Sequence of chain 1.A:
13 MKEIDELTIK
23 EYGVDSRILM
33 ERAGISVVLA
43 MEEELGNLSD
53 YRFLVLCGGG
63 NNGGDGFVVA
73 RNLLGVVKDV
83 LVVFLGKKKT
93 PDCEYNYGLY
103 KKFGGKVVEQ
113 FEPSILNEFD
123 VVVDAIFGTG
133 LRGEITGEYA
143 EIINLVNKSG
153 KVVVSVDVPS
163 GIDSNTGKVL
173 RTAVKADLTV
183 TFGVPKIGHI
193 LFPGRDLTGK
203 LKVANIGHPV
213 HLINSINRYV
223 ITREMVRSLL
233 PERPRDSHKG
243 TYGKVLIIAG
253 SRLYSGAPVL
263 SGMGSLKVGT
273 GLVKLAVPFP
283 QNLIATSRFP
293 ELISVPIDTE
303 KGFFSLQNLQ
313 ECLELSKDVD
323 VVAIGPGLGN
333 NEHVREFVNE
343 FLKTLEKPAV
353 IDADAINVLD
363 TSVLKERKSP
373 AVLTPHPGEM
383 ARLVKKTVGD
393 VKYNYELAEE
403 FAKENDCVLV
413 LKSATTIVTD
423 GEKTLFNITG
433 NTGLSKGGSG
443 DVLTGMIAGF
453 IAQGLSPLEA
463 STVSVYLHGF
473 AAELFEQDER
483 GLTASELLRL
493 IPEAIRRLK

Sequence of chain 6.A:
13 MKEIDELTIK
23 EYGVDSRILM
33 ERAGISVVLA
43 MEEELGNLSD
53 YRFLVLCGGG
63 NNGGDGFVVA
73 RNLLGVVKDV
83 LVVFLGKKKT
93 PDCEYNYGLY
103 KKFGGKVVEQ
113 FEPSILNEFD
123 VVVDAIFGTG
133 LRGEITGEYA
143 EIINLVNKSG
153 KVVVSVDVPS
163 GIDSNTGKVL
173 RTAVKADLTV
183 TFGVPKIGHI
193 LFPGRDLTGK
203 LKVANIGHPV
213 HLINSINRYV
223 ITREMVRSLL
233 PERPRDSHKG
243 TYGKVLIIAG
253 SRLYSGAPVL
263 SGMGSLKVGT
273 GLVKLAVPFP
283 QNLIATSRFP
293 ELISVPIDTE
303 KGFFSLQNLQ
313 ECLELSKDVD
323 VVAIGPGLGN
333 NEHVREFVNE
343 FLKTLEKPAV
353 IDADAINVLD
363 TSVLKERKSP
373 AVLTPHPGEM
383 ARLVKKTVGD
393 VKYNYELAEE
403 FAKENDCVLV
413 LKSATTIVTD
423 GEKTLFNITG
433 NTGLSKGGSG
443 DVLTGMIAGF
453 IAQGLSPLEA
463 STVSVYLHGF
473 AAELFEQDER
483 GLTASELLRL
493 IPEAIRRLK

The protein below binds the small molecule below.
Small molecule (SMILES): CC(C)C[C@H](NC(=O)[C@H](CC1=c2ccccc2=NC1)NC(=O)[C@H](C)N)C(=O)N[C@@H](Cc1ccccc1)C(=O)N[C@@H](CCC(=O)O)C(=O)N[C@@H](C)C=O

Binding-site contacts:
Ligand atom CZ contacts residue ALA42 of chain 6.A at 3.5 Å (hydrophobic).
Ligand atom CE1 contacts residue ALA206 of chain 6.A at 3.9 Å (hydrophobic).
Ligand atom C contacts residue VAL205 of chain 6.A at 3.5 Å (hydrophobic).
Ligand atom N contacts residue GLU44 of chain 1.A at 3.8 Å.
Ligand atom CA contacts residue GLU44 of chain 1.A at 3.6 Å.
Ligand atom CE2 contacts residue VAL40 of chain 1.A at 3.6 Å (hydrophobic).
Ligand atom CZ2 contacts residue ASN74 of chain 1.A at 3.6 Å.
Ligand atom CE2 contacts residue ASN74 of chain 1.A at 3.9 Å.
Ligand atom CE3 contacts residue LEU41 of chain 1.A at 3.7 Å (hydrophobic).
Ligand atom CB contacts residue GLU44 of chain 1.A at 3.1 Å.
Ligand atom CB contacts residue ASN49 of chain 1.A at 3.5 Å.
Ligand atom CD1 contacts residue VAL40 of chain 1.A at 3.7 Å (hydrophobic).
Ligand atom CE2 contacts residue GLU45 of chain 6.A at 3.7 Å.
Ligand atom CZ2 contacts residue ARG34 of chain 6.A at 3.8 Å.
Ligand atom NE1 contacts residue ASN207 of chain 6.A at 3.7 Å.
Ligand atom CD1 contacts residue ASN74 of chain 1.A at 3.6 Å.
Ligand atom CH2 contacts residue ARG34 of chain 6.A at 3.7 Å.
Ligand atom NE1 contacts residue ASN74 of chain 1.A at 2.8 Å (h-bond).
Ligand atom CA contacts residue VAL205 of chain 6.A at 3.2 Å (hydrophobic).
Ligand atom NE1 contacts residue VAL40 of chain 1.A at 3.7 Å.
Ligand atom CD2 contacts residue GLU45 of chain 6.A at 3.8 Å.
Ligand atom N contacts residue VAL205 of chain 6.A at 2.9 Å (h-bond).
Ligand atom CD1 contacts residue ASN207 of chain 6.A at 3.6 Å.
Ligand atom O contacts residue VAL205 of chain 6.A at 3.4 Å (h-bond).
Ligand atom CE2 contacts residue ASN207 of chain 6.A at 3.6 Å.
Ligand atom O contacts residue ASN207 of chain 6.A at 2.8 Å (h-bond).
Ligand atom CD2 contacts residue LEU41 of chain 6.A at 3.6 Å (hydrophobic).
Ligand atom CG contacts residue VAL40 of chain 1.A at 3.6 Å (hydrophobic).
Ligand atom N contacts residue GLU44 of chain 1.A at 3.0 Å (salt-bridge).
Ligand atom O contacts residue LYS204 of chain 6.A at 3.9 Å.
Ligand atom CE1 contacts residue ALA42 of chain 6.A at 3.8 Å (hydrophobic).
Ligand atom O contacts residue ASN207 of chain 6.A at 3.3 Å (h-bond).
Ligand atom CD1 contacts residue VAL205 of chain 6.A at 3.9 Å (hydrophobic).
Ligand atom O contacts residue ALA206 of chain 6.A at 3.2 Å.
Ligand atom CZ contacts residue SER38 of chain 6.A at 3.5 Å.
Ligand atom CD1 contacts residue SER38 of chain 6.A at 3.7 Å.
Ligand atom CH2 contacts residue ILE37 of chain 1.A at 3.8 Å (hydrophobic).
Ligand atom CZ2 contacts residue ASN207 of chain 6.A at 3.7 Å.
Ligand atom CD2 contacts residue VAL40 of chain 1.A at 3.5 Å (hydrophobic).
Ligand atom O contacts residue VAL205 of chain 6.A at 3.0 Å (h-bond).